Sequence of chain 1.C:
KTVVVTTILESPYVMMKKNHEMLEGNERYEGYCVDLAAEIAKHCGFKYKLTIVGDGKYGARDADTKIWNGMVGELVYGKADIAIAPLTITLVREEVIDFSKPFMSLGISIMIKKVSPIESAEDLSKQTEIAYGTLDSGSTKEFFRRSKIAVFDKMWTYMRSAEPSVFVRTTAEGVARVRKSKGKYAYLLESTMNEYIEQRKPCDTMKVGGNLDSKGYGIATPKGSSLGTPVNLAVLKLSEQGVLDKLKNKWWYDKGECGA

Binding-site contacts:
Ligand atom CL contacts residue LEU780 of chain 1.C at 3.5 Å.
Ligand atom O2 contacts residue SER518 of chain 1.C at 2.9 Å (h-bond).
Ligand atom C6 contacts residue SER775 of chain 1.C at 3.6 Å.
Ligand atom C5 contacts residue LEU772 of chain 1.C at 3.8 Å (hydrophobic).
Ligand atom C11 contacts residue SER750 of chain 1.B at 3.8 Å.
Ligand atom N3 contacts residue SER750 of chain 1.B at 3.4 Å (h-bond).
Ligand atom C3 contacts residue PRO515 of chain 1.B at 3.7 Å (hydrophobic).
Ligand atom S1 contacts residue SER518 of chain 1.C at 3.6 Å.
Ligand atom C7 contacts residue LYS514 of chain 1.C at 3.7 Å.
Ligand atom C4 contacts residue LYS751 of chain 1.B at 3.8 Å.
Ligand atom C10 contacts residue SER750 of chain 1.B at 3.5 Å.
Ligand atom C14 contacts residue SER750 of chain 1.B at 3.8 Å.
Ligand atom N1 contacts residue PRO515 of chain 1.C at 2.5 Å (h-bond).
Ligand atom C8 contacts residue SER750 of chain 1.B at 3.8 Å.
Ligand atom C11 contacts residue PHE516 of chain 1.C at 3.8 Å (hydrophobic).
Ligand atom N2 contacts residue SER750 of chain 1.B at 3.4 Å (h-bond).
Ligand atom C10 contacts residue SER775 of chain 1.C at 3.6 Å.
Ligand atom O4 contacts residue LYS784 of chain 1.C at 3.2 Å.
Ligand atom O3 contacts residue LYS784 of chain 1.C at 3.8 Å.
Ligand atom C4 contacts residue ILE502 of chain 1.B at 3.6 Å (hydrophobic).
Ligand atom N2 contacts residue SER775 of chain 1.C at 2.9 Å (h-bond).
Ligand atom O2 contacts residue MET517 of chain 1.C at 3.3 Å.
Ligand atom N2 contacts residue PRO515 of chain 1.C at 3.7 Å.
Ligand atom C12 contacts residue PHE516 of chain 1.C at 3.8 Å (hydrophobic).
Ligand atom CL contacts residue ASP781 of chain 1.C at 3.1 Å.
Ligand atom C8 contacts residue PRO515 of chain 1.C at 3.3 Å (hydrophobic).
Ligand atom O1 contacts residue LYS751 of chain 1.B at 3.8 Å.
Ligand atom C3 contacts residue GLY752 of chain 1.B at 3.6 Å.
Ligand atom C2 contacts residue PRO515 of chain 1.C at 3.8 Å (hydrophobic).
Ligand atom O3 contacts residue MET517 of chain 1.C at 3.8 Å.
Ligand atom S1 contacts residue PRO515 of chain 1.C at 3.5 Å (h-bond).
Ligand atom C4 contacts residue GLY752 of chain 1.B at 3.4 Å.
Ligand atom O1 contacts residue SER518 of chain 1.C at 3.3 Å (h-bond).
Ligand atom C7 contacts residue LEU772 of chain 1.C at 3.7 Å (hydrophobic).
Ligand atom C5 contacts residue ILE502 of chain 1.B at 3.6 Å (hydrophobic).
Ligand atom C14 contacts residue SER775 of chain 1.C at 3.3 Å.
Ligand atom O2 contacts residue PRO515 of chain 1.C at 3.5 Å.
Ligand atom C12 contacts residue SER750 of chain 1.B at 3.8 Å.
Ligand atom C1 contacts residue PRO515 of chain 1.C at 3.4 Å (hydrophobic).
Ligand atom O3 contacts residue SER518 of chain 1.C at 3.5 Å (h-bond).

Sequence of chain 1.B:
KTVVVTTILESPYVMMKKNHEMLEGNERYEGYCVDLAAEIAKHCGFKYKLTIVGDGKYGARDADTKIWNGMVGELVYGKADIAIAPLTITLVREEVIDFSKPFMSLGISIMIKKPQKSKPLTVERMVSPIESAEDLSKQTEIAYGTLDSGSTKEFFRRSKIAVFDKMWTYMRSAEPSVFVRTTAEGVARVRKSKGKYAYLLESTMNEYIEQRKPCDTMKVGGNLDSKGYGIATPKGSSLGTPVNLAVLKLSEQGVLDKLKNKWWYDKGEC

This small molecule binds to this protein.
Small molecule (SMILES): NS(=O)(=O)c1cc2c(cc1Cl)N[C@H]([C@H]1C[C@H]3C=C[C@@H]1C3)NS2(=O)=O